Sequence of chain 1.C:
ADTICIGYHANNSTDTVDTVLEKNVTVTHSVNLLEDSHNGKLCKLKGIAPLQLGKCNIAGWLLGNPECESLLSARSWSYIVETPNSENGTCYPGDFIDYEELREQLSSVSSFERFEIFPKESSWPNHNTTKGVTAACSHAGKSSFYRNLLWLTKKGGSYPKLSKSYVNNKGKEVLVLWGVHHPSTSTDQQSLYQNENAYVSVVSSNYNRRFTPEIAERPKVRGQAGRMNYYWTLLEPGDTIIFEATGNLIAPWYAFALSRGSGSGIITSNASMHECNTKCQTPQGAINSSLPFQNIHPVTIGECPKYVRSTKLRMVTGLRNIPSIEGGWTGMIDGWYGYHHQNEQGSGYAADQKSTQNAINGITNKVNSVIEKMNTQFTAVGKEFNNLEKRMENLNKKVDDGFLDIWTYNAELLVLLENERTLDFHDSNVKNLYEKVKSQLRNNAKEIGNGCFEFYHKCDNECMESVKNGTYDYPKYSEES

Binding-site contacts:
Ligand atom C2 contacts residue ASN15 of chain 1.C at 2.5 Å.
Ligand atom O7 contacts residue ASN15 of chain 1.C at 2.5 Å (h-bond).
Ligand atom C4 contacts residue ASN15 of chain 1.C at 4.3 Å.
Ligand atom C1 contacts residue ASN15 of chain 1.C at 1.4 Å.
Ligand atom C3 contacts residue ASN15 of chain 1.C at 3.8 Å.
Ligand atom O5 contacts residue ASN15 of chain 1.C at 2.4 Å (h-bond).
Ligand atom C8 contacts residue ASN15 of chain 1.C at 4.1 Å.
Ligand atom C6 contacts residue ASN15 of chain 1.C at 4.5 Å.
Ligand atom C5 contacts residue ASN15 of chain 1.C at 3.7 Å.
Ligand atom N2 contacts residue ASN15 of chain 1.C at 2.9 Å (h-bond).
Ligand atom C7 contacts residue ASN15 of chain 1.C at 2.9 Å.

The small molecule below binds the protein below.
Small molecule (SMILES): CC(=O)N[C@@H]1[C@@H](O)[C@H](O)[C@@H](CO)O[C@H]1O